Binding-site contacts:
Ligand atom C18 contacts residue ASN105 of chain 1.A at 3.5 Å.
Ligand atom N2 contacts residue THR183 of chain 1.A at 3.5 Å (h-bond).
Ligand atom N1 contacts residue ILE95 of chain 1.A at 3.6 Å.
Ligand atom C6 contacts residue MET97 of chain 1.A at 3.6 Å (hydrophobic).
Ligand atom C15 contacts residue LEU106 of chain 1.A at 3.7 Å (hydrophobic).
Ligand atom CL1 contacts residue PHE137 of chain 1.A at 3.3 Å.
Ligand atom C4 contacts residue ASP92 of chain 1.A at 3.5 Å.
Ligand atom O6 contacts residue GLY134 of chain 1.A at 3.5 Å (h-bond).
Ligand atom C10 contacts residue MET97 of chain 1.A at 3.8 Å (hydrophobic).
Ligand atom O4 contacts residue THR183 of chain 1.A at 3.7 Å.
Ligand atom O6 contacts residue VAL135 of chain 1.A at 3.5 Å.
Ligand atom O6 contacts residue PHE137 of chain 1.A at 3.1 Å (h-bond).
Ligand atom N1 contacts residue GLY96 of chain 1.A at 2.9 Å (h-bond).
Ligand atom C2 contacts residue ASN50 of chain 1.A at 3.7 Å.
Ligand atom C8 contacts residue MET97 of chain 1.A at 3.6 Å (hydrophobic).
Ligand atom C3 contacts residue THR183 of chain 1.A at 3.8 Å.
Ligand atom N2 contacts residue GLY96 of chain 1.A at 3.9 Å.
Ligand atom C15 contacts residue ASN105 of chain 1.A at 3.7 Å.
Ligand atom N2 contacts residue ALA54 of chain 1.A at 3.4 Å.
Ligand atom O5 contacts residue MET97 of chain 1.A at 3.5 Å (h-bond).
Ligand atom O6 contacts residue GLY136 of chain 1.A at 3.4 Å (h-bond).
Ligand atom C9 contacts residue GLY96 of chain 1.A at 3.5 Å.
Ligand atom O4 contacts residue ALA54 of chain 1.A at 3.2 Å.
Ligand atom O4 contacts residue SER51 of chain 1.A at 3.9 Å.
Ligand atom C17 contacts residue GLY134 of chain 1.A at 3.7 Å.
Ligand atom N1 contacts residue ALA54 of chain 1.A at 3.7 Å.
Ligand atom C12 contacts residue ASN50 of chain 1.A at 3.5 Å.
Ligand atom C7 contacts residue MET97 of chain 1.A at 3.8 Å (hydrophobic).
Ligand atom C17 contacts residue PHE137 of chain 1.A at 3.6 Å (hydrophobic).
Ligand atom O2 contacts residue VAL185 of chain 1.A at 3.5 Å.
Ligand atom O4 contacts residue ASN50 of chain 1.A at 3.8 Å.
Ligand atom O2 contacts residue ASN50 of chain 1.A at 3.8 Å.
Ligand atom C4 contacts residue THR183 of chain 1.A at 3.8 Å.
Ligand atom O5 contacts residue ASN105 of chain 1.A at 3.2 Å (h-bond).
Ligand atom N1 contacts residue MET97 of chain 1.A at 3.6 Å.
Ligand atom O4 contacts residue ASP92 of chain 1.A at 2.7 Å (salt-bridge).
Ligand atom C18 contacts residue GLY134 of chain 1.A at 3.7 Å.
Ligand atom C9 contacts residue MET97 of chain 1.A at 3.4 Å (hydrophobic).
Ligand atom C13 contacts residue ASN50 of chain 1.A at 3.6 Å.
Ligand atom C3 contacts residue ASP92 of chain 1.A at 3.4 Å.

This protein binds this small molecule.
Small molecule (SMILES): CC(=O)c1ccc(NC(=O)c2cn[nH]c2-c2cc(Cl)c(O)cc2O)cc1

Sequence of chain 1.A:
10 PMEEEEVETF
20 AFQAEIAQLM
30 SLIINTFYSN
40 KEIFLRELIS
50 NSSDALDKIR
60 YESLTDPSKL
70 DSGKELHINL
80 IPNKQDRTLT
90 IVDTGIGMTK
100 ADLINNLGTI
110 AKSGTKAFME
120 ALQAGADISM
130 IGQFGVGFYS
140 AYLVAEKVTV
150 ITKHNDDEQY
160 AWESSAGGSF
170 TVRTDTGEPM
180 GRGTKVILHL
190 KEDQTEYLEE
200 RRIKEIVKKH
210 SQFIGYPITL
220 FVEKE